Sequence of chain 1.A:
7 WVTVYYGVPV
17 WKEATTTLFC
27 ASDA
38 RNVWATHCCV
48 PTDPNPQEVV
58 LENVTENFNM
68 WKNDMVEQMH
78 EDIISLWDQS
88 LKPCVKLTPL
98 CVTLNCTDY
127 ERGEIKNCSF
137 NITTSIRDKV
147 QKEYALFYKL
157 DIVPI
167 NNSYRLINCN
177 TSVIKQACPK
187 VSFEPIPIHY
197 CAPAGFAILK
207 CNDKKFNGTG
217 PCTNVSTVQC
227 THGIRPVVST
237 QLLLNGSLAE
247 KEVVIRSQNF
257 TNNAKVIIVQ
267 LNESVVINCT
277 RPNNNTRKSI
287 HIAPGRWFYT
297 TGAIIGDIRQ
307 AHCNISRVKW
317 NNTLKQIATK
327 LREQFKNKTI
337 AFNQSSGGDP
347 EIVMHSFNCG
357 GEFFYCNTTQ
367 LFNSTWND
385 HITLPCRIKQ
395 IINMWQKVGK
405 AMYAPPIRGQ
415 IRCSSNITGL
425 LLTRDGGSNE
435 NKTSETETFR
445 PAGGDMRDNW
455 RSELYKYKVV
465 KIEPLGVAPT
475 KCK

Binding-site contacts:
Ligand atom C8 contacts residue SER135 of chain 1.A at 3.5 Å.
Ligand atom N2 contacts residue SER135 of chain 1.A at 4.0 Å.
Ligand atom C3 contacts residue TYR150 of chain 1.A at 4.2 Å (hydrophobic).
Ligand atom C7 contacts residue SER135 of chain 1.A at 4.2 Å.
Ligand atom C8 contacts residue ASN133 of chain 1.A at 3.4 Å.
Ligand atom C1 contacts residue ASN133 of chain 1.A at 1.5 Å.
Ligand atom C6 contacts residue TYR150 of chain 1.A at 4.2 Å (hydrophobic).
Ligand atom O3 contacts residue SER135 of chain 1.A at 4.0 Å.
Ligand atom O5 contacts residue TYR150 of chain 1.A at 4.3 Å.
Ligand atom C2 contacts residue TYR150 of chain 1.A at 4.0 Å (hydrophobic).
Ligand atom C4 contacts residue ASN133 of chain 1.A at 4.5 Å.
Ligand atom O7 contacts residue ASN133 of chain 1.A at 3.7 Å.
Ligand atom C8 contacts residue CYS134 of chain 1.A at 4.3 Å (hydrophobic).
Ligand atom C4 contacts residue TYR150 of chain 1.A at 3.9 Å (hydrophobic).
Ligand atom O4 contacts residue TYR150 of chain 1.A at 4.4 Å.
Ligand atom N2 contacts residue TYR150 of chain 1.A at 4.2 Å.
Ligand atom C2 contacts residue ASN133 of chain 1.A at 2.6 Å.
Ligand atom C8 contacts residue NAG1 of chain 1.Q at 3.4 Å.
Ligand atom C7 contacts residue ASN133 of chain 1.A at 3.5 Å.
Ligand atom C5 contacts residue ASN133 of chain 1.A at 3.9 Å.
Ligand atom O3 contacts residue LYS148 of chain 1.A at 4.1 Å.
Ligand atom O7 contacts residue NAG1 of chain 1.Q at 4.3 Å.
Ligand atom N2 contacts residue ASN133 of chain 1.A at 3.0 Å (h-bond).
Ligand atom O3 contacts residue TYR150 of chain 1.A at 3.7 Å.
Ligand atom N2 contacts residue CYS134 of chain 1.A at 4.2 Å.
Ligand atom O5 contacts residue ASN133 of chain 1.A at 2.5 Å (h-bond).
Ligand atom C8 contacts residue ASN102 of chain 1.A at 3.2 Å.
Ligand atom C3 contacts residue ASN133 of chain 1.A at 4.0 Å.

The small molecule below binds the protein below.
Small molecule (SMILES): CC(=O)N[C@@H]1[C@@H](O)[C@H](O)[C@@H](CO)O[C@H]1O